Binding-site contacts:
Ligand atom C contacts residue ARG455 of chain 1.A at 3.1 Å.
Ligand atom N contacts residue ILE386 of chain 1.A at 2.9 Å (h-bond).
Ligand atom O contacts residue PRO456 of chain 1.A at 3.9 Å.
Ligand atom CA contacts residue ARG455 of chain 1.A at 3.3 Å.
Ligand atom CG2 contacts residue ILE493 of chain 1.A at 4.1 Å (hydrophobic).
Ligand atom OXT contacts residue MET458 of chain 1.A at 3.0 Å (h-bond).
Ligand atom CB contacts residue ALA459 of chain 1.A at 4.1 Å (hydrophobic).
Ligand atom CA contacts residue ASN385 of chain 1.A at 3.7 Å.
Ligand atom C contacts residue ILE386 of chain 1.A at 4.0 Å (hydrophobic).
Ligand atom CB contacts residue ILE493 of chain 1.A at 4.3 Å (hydrophobic).
Ligand atom OXT contacts residue GLY457 of chain 1.A at 3.4 Å (h-bond).
Ligand atom CA contacts residue ILE386 of chain 1.A at 3.9 Å (hydrophobic).
Ligand atom O contacts residue GLY457 of chain 1.A at 4.3 Å.
Ligand atom C contacts residue ASN385 of chain 1.A at 3.9 Å.
Ligand atom CG2 contacts residue PRO453 of chain 1.A at 4.0 Å (hydrophobic).
Ligand atom OG1 contacts residue ALA459 of chain 1.A at 4.0 Å.
Ligand atom C contacts residue MET458 of chain 1.A at 4.1 Å (hydrophobic).
Ligand atom C contacts residue ALA459 of chain 1.A at 4.1 Å (hydrophobic).
Ligand atom CB contacts residue ILE386 of chain 1.A at 4.1 Å (hydrophobic).
Ligand atom N contacts residue ARG455 of chain 1.A at 3.7 Å.
Ligand atom CA contacts residue ASP454 of chain 1.A at 3.9 Å.
Ligand atom C contacts residue GLY457 of chain 1.A at 4.1 Å.
Ligand atom CG2 contacts residue ASP454 of chain 1.A at 4.1 Å.
Ligand atom OXT contacts residue ALA459 of chain 1.A at 3.0 Å (h-bond).
Ligand atom CB contacts residue MET458 of chain 1.A at 4.4 Å (hydrophobic).
Ligand atom CA contacts residue PRO453 of chain 1.A at 4.0 Å (hydrophobic).
Ligand atom C contacts residue PRO456 of chain 1.A at 4.1 Å (hydrophobic).
Ligand atom OXT contacts residue PRO456 of chain 1.A at 3.9 Å.
Ligand atom O contacts residue ASN385 of chain 1.A at 3.4 Å (h-bond).
Ligand atom CG2 contacts residue GLN478 of chain 1.A at 3.4 Å.
Ligand atom N contacts residue ASN385 of chain 1.A at 2.7 Å (h-bond).
Ligand atom CG2 contacts residue VAL452 of chain 1.A at 3.8 Å (hydrophobic).
Ligand atom CB contacts residue GLN478 of chain 1.A at 3.5 Å.
Ligand atom CA contacts residue MET458 of chain 1.A at 4.2 Å (hydrophobic).
Ligand atom OG1 contacts residue GLN478 of chain 1.A at 2.7 Å (h-bond).
Ligand atom O contacts residue ARG455 of chain 1.A at 3.7 Å.
Ligand atom OXT contacts residue ARG455 of chain 1.A at 3.2 Å (salt-bridge).
Ligand atom OG1 contacts residue ILE386 of chain 1.A at 3.3 Å (h-bond).
Ligand atom N contacts residue ASP454 of chain 1.A at 2.7 Å (salt-bridge).
Ligand atom O contacts residue ILE386 of chain 1.A at 2.9 Å (h-bond).

Sequence of chain 1.A:
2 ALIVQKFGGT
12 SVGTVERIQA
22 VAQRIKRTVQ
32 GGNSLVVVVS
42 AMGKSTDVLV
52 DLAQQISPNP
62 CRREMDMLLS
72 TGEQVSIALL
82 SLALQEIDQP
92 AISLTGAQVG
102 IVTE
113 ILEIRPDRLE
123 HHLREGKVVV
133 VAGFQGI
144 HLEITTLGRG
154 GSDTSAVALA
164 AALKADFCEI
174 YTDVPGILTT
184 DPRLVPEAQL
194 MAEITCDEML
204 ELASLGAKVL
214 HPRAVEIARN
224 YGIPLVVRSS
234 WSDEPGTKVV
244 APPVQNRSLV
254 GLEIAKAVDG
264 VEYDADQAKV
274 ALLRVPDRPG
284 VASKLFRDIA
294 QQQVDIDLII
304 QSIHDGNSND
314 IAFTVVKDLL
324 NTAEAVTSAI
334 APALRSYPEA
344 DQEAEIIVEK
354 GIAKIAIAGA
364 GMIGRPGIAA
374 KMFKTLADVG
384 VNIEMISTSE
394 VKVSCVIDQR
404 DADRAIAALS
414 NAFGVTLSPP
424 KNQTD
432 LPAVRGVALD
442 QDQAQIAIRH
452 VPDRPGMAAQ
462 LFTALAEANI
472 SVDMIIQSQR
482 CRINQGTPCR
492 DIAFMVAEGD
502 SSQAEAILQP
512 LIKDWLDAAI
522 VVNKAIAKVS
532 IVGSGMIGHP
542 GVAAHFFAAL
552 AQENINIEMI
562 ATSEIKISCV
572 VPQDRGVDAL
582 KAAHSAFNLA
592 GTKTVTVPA

The protein below binds the small molecule below.
Small molecule (SMILES): C[C@@H](O)[C@H](N)C(=O)O